Sequence of chain 1.A:
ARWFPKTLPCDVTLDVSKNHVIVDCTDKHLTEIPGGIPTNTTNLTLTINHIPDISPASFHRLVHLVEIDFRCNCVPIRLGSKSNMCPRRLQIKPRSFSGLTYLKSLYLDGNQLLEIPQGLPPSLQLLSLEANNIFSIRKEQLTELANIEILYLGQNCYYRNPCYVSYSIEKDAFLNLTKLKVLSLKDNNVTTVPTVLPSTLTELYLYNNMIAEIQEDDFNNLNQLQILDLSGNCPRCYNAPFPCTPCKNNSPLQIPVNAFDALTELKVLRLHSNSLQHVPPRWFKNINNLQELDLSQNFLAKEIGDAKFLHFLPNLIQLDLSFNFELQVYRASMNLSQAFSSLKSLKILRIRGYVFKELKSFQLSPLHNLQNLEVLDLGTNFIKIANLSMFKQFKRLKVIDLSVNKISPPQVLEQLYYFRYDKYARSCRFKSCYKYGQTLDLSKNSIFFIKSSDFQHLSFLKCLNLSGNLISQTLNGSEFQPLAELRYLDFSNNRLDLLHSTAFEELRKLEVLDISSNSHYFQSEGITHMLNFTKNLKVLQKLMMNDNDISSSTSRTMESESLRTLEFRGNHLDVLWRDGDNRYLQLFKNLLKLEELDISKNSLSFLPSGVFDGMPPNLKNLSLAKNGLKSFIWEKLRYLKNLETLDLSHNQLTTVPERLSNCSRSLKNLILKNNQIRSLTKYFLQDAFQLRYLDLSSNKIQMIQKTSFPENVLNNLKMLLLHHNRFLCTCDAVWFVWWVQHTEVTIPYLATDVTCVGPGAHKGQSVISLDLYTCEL

A protein and the small-molecule ligand that binds it are described below.
Small molecule (SMILES): CC(=O)N[C@H]1[C@H](O[C@H]2[C@H](O)[C@@H](NC(C)=O)CO[C@@H]2CO)O[C@H](CO)[C@@H](O)[C@@H]1O

Binding-site contacts:
Ligand atom O5 contacts residue VAL169 of chain 1.A at 3.2 Å.
Ligand atom O3 contacts residue TYR168 of chain 1.A at 3.5 Å.
Ligand atom C6 contacts residue SER170 of chain 1.A at 3.8 Å.
Ligand atom O7 contacts residue ASN193 of chain 1.A at 3.9 Å.
Ligand atom O6 contacts residue TYR168 of chain 1.A at 4.2 Å.
Ligand atom C2 contacts residue VAL169 of chain 1.A at 3.9 Å (hydrophobic).
Ligand atom O7 contacts residue PRO166 of chain 1.A at 3.7 Å.
Ligand atom O7 contacts residue CYS167 of chain 1.A at 3.2 Å (h-bond).
Ligand atom C5 contacts residue SER170 of chain 1.A at 4.3 Å.
Ligand atom C5 contacts residue TYR168 of chain 1.A at 4.1 Å (hydrophobic).
Ligand atom N2 contacts residue ASN193 of chain 1.A at 2.9 Å (h-bond).
Ligand atom C1 contacts residue ASN193 of chain 1.A at 1.5 Å.
Ligand atom C6 contacts residue VAL169 of chain 1.A at 4.3 Å (hydrophobic).
Ligand atom C3 contacts residue ASN193 of chain 1.A at 3.8 Å.
Ligand atom C2 contacts residue TYR168 of chain 1.A at 4.2 Å (hydrophobic).
Ligand atom O5 contacts residue SER170 of chain 1.A at 3.3 Å (h-bond).
Ligand atom C1 contacts residue TYR168 of chain 1.A at 4.0 Å (hydrophobic).
Ligand atom O5 contacts residue ASN193 of chain 1.A at 2.4 Å (h-bond).
Ligand atom C7 contacts residue CYS167 of chain 1.A at 4.3 Å (hydrophobic).
Ligand atom C8 contacts residue TYR162 of chain 1.A at 3.6 Å (hydrophobic).
Ligand atom C7 contacts residue CYS161 of chain 1.A at 3.9 Å (hydrophobic).
Ligand atom O6 contacts residue SER170 of chain 1.A at 2.5 Å (h-bond).
Ligand atom O7 contacts residue CYS161 of chain 1.A at 3.2 Å (h-bond).
Ligand atom C1 contacts residue SER170 of chain 1.A at 4.3 Å.
Ligand atom C8 contacts residue PRO166 of chain 1.A at 4.0 Å (hydrophobic).
Ligand atom O7 contacts residue TYR168 of chain 1.A at 2.8 Å (h-bond).
Ligand atom C4 contacts residue VAL169 of chain 1.A at 4.3 Å (hydrophobic).
Ligand atom C3 contacts residue TYR168 of chain 1.A at 4.3 Å (hydrophobic).
Ligand atom C5 contacts residue VAL169 of chain 1.A at 4.2 Å (hydrophobic).
Ligand atom C2 contacts residue ASN193 of chain 1.A at 2.4 Å.
Ligand atom C8 contacts residue TYR163 of chain 1.A at 3.9 Å (hydrophobic).
Ligand atom O5 contacts residue TYR168 of chain 1.A at 3.7 Å.
Ligand atom C5 contacts residue ASN193 of chain 1.A at 3.7 Å.
Ligand atom C4 contacts residue TYR168 of chain 1.A at 4.0 Å (hydrophobic).
Ligand atom C6 contacts residue TYR168 of chain 1.A at 4.3 Å (hydrophobic).
Ligand atom C7 contacts residue TYR168 of chain 1.A at 4.0 Å (hydrophobic).
Ligand atom C4 contacts residue ASN193 of chain 1.A at 4.3 Å.
Ligand atom C1 contacts residue VAL169 of chain 1.A at 3.5 Å (hydrophobic).
Ligand atom C7 contacts residue PRO166 of chain 1.A at 4.3 Å (hydrophobic).
Ligand atom C7 contacts residue ASN193 of chain 1.A at 3.6 Å.